Sequence of chain 1.A:
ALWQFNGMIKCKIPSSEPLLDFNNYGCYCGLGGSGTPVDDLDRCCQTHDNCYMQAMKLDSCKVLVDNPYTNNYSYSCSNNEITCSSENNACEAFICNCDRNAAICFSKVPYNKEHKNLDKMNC

Binding-site contacts:
Ligand atom C1 contacts residue ASP49 of chain 1.A at 3.9 Å.
Ligand atom C7 contacts residue PHE5 of chain 1.A at 4.2 Å (hydrophobic).
Ligand atom O3 contacts residue PHE22 of chain 1.A at 3.9 Å.
Ligand atom C6 contacts residue LEU2 of chain 1.A at 4.1 Å (hydrophobic).
Ligand atom O2 contacts residue GLY30 of chain 1.A at 3.3 Å (h-bond).
Ligand atom C7 contacts residue TYR69 of chain 1.A at 4.4 Å (hydrophobic).
Ligand atom C2 contacts residue CYS29 of chain 1.A at 4.4 Å (hydrophobic).
Ligand atom C2 contacts residue GLY30 of chain 1.A at 3.6 Å.
Ligand atom O3 contacts residue ASN23 of chain 1.A at 4.4 Å.
Ligand atom O3 contacts residue ILE9 of chain 1.A at 4.0 Å.
Ligand atom C3 contacts residue GLY30 of chain 1.A at 3.7 Å.
Ligand atom C1 contacts residue GLY30 of chain 1.A at 3.4 Å.
Ligand atom C1 contacts residue CA1 of chain 1.B at 3.3 Å.
Ligand atom C1 contacts residue TYR28 of chain 1.A at 4.0 Å (hydrophobic).
Ligand atom C1 contacts residue TYR69 of chain 1.A at 3.9 Å (hydrophobic).
Ligand atom O2 contacts residue CA1 of chain 1.B at 3.4 Å.
Ligand atom O2 contacts residue LEU31 of chain 1.A at 4.0 Å.
Ligand atom C4 contacts residue PHE106 of chain 1.A at 4.1 Å (hydrophobic).
Ligand atom C8 contacts residue PHE5 of chain 1.A at 4.4 Å (hydrophobic).
Ligand atom O2 contacts residue ASP49 of chain 1.A at 4.1 Å.
Ligand atom C7 contacts residue GLY30 of chain 1.A at 4.4 Å.
Ligand atom C4 contacts residue PHE5 of chain 1.A at 3.8 Å (hydrophobic).
Ligand atom O3 contacts residue PHE5 of chain 1.A at 4.0 Å.
Ligand atom O1 contacts residue ASP49 of chain 1.A at 3.0 Å (salt-bridge).
Ligand atom C6 contacts residue PHE5 of chain 1.A at 3.8 Å (hydrophobic).
Ligand atom C3 contacts residue CYS45 of chain 1.A at 4.0 Å (hydrophobic).
Ligand atom C3 contacts residue CYS29 of chain 1.A at 3.9 Å (hydrophobic).
Ligand atom O2 contacts residue TYR69 of chain 1.A at 2.6 Å (h-bond).
Ligand atom C4 contacts residue PHE22 of chain 1.A at 4.0 Å (hydrophobic).
Ligand atom C8 contacts residue ILE9 of chain 1.A at 4.1 Å (hydrophobic).
Ligand atom C8 contacts residue LEU19 of chain 1.A at 3.7 Å (hydrophobic).
Ligand atom O3 contacts residue PRO18 of chain 1.A at 4.2 Å.
Ligand atom C1 contacts residue CYS29 of chain 1.A at 4.4 Å (hydrophobic).
Ligand atom O1 contacts residue TYR28 of chain 1.A at 3.0 Å (h-bond).
Ligand atom O1 contacts residue GLY30 of chain 1.A at 3.2 Å (h-bond).
Ligand atom C5 contacts residue PHE5 of chain 1.A at 3.6 Å (hydrophobic).
Ligand atom O1 contacts residue CYS29 of chain 1.A at 3.9 Å.
Ligand atom C8 contacts residue PRO18 of chain 1.A at 3.9 Å (hydrophobic).
Ligand atom O1 contacts residue CA1 of chain 1.B at 2.5 Å.
Ligand atom C3 contacts residue PHE5 of chain 1.A at 4.2 Å (hydrophobic).

The protein below binds the small molecule below.
Small molecule (SMILES): COc1ccc(C(=O)O)cc1